Sequence of chain 2.A:
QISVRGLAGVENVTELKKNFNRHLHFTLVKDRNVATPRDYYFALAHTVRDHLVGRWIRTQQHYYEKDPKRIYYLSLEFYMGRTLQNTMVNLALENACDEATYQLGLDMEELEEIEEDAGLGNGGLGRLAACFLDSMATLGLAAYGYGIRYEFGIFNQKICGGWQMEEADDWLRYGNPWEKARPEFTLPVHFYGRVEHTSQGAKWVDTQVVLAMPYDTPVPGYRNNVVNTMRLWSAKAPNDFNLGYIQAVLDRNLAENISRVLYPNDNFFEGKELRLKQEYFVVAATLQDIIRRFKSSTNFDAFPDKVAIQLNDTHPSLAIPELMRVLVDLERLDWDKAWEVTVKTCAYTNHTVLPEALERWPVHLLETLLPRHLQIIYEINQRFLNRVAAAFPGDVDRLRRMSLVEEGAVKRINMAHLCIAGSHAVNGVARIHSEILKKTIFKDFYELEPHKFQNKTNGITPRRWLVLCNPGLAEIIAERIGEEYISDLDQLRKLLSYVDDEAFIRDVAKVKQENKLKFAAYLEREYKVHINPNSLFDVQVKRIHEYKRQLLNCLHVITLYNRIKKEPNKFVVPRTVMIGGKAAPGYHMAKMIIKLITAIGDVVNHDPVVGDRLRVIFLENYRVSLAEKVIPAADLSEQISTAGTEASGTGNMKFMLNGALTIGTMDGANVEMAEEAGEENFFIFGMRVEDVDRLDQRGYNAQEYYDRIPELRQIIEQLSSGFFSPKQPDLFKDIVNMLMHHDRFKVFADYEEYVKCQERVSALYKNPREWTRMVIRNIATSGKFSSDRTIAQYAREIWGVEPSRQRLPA

The protein below binds the small molecule below.
Small molecule (SMILES): Cc1nnc([C@@H]2O[C@H](CO)[C@@H](O)[C@H](O)[C@H]2O)o1

Binding-site contacts:
Ligand atom O6 contacts residue LEU139 of chain 2.A at 3.7 Å.
Ligand atom C6 contacts residue LEU139 of chain 2.A at 3.9 Å (hydrophobic).
Ligand atom O6 contacts residue VAL455 of chain 2.A at 3.8 Å.
Ligand atom C6 contacts residue ASN484 of chain 2.A at 3.2 Å.
Ligand atom C4 contacts residue GLY675 of chain 2.A at 3.7 Å.
Ligand atom O7 contacts residue ASN284 of chain 2.A at 3.8 Å.
Ligand atom C8 contacts residue HIS377 of chain 2.A at 3.9 Å.
Ligand atom C7 contacts residue ASN284 of chain 2.A at 3.4 Å.
Ligand atom C9 contacts residue ASP339 of chain 2.A at 3.9 Å.
Ligand atom O6 contacts residue ASN484 of chain 2.A at 2.7 Å (h-bond).
Ligand atom C9 contacts residue THR378 of chain 2.A at 3.7 Å.
Ligand atom C1 contacts residue ASN284 of chain 2.A at 3.9 Å.
Ligand atom O3 contacts residue GLU672 of chain 2.A at 2.7 Å (salt-bridge).
Ligand atom O3 contacts residue SER674 of chain 2.A at 3.1 Å (h-bond).
Ligand atom O4 contacts residue GLY675 of chain 2.A at 2.7 Å (h-bond).
Ligand atom O5 contacts residue LEU136 of chain 2.A at 3.7 Å.
Ligand atom O5 contacts residue HIS377 of chain 2.A at 3.8 Å.
Ligand atom C6 contacts residue GLY135 of chain 2.A at 3.7 Å.
Ligand atom O2 contacts residue ASN284 of chain 2.A at 2.6 Å (h-bond).
Ligand atom C2 contacts residue ASN284 of chain 2.A at 3.8 Å.
Ligand atom C9 contacts residue ASN284 of chain 2.A at 3.8 Å.
Ligand atom O2 contacts residue TYR573 of chain 2.A at 3.0 Å (h-bond).
Ligand atom O6 contacts residue HIS377 of chain 2.A at 2.7 Å (h-bond).
Ligand atom C5 contacts residue GLY135 of chain 2.A at 3.8 Å.
Ligand atom C2 contacts residue GLU672 of chain 2.A at 3.9 Å.
Ligand atom O7 contacts residue HIS377 of chain 2.A at 3.1 Å.
Ligand atom O3 contacts residue ALA673 of chain 2.A at 3.4 Å (h-bond).
Ligand atom O4 contacts residue SER674 of chain 2.A at 3.4 Å.
Ligand atom O2 contacts residue GLU672 of chain 2.A at 3.2 Å (salt-bridge).
Ligand atom C8 contacts residue ASN284 of chain 2.A at 3.6 Å.
Ligand atom O4 contacts residue ASN484 of chain 2.A at 3.4 Å (h-bond).
Ligand atom C5 contacts residue LEU136 of chain 2.A at 3.9 Å (hydrophobic).
Ligand atom C3 contacts residue GLU672 of chain 2.A at 3.4 Å.
Ligand atom C2 contacts residue HIS377 of chain 2.A at 3.6 Å.
Ligand atom O3 contacts residue GLY675 of chain 2.A at 3.2 Å (h-bond).
Ligand atom N2 contacts residue ASN284 of chain 2.A at 3.2 Å (h-bond).
Ligand atom N2 contacts residue LEU136 of chain 2.A at 3.7 Å.
Ligand atom C6 contacts residue HIS377 of chain 2.A at 3.6 Å.
Ligand atom C3 contacts residue GLY675 of chain 2.A at 3.9 Å.
Ligand atom N1 contacts residue ASN284 of chain 2.A at 3.5 Å (h-bond).